A protein and the small-molecule ligand that binds it are described below.
Small molecule (SMILES): Cc1oc(-c2ccccc2)nc1CCOc1ccc(C[C@H](Nc2ccccc2C(=O)c2ccccc2)C(=O)O)cc1

Binding-site contacts:
Ligand atom C3J contacts residue MET155 of chain 1.C at 3.5 Å (hydrophobic).
Ligand atom O1 contacts residue TYR134 of chain 1.C at 3.7 Å.
Ligand atom O2 contacts residue HIS130 of chain 1.C at 2.8 Å (h-bond).
Ligand atom C1M contacts residue PHE170 of chain 1.C at 3.7 Å (hydrophobic).
Ligand atom C1G contacts residue CYS92 of chain 1.C at 3.6 Å (hydrophobic).
Ligand atom C1C contacts residue LEU272 of chain 1.C at 3.6 Å (hydrophobic).
Ligand atom CA contacts residue SER96 of chain 1.C at 3.8 Å.
Ligand atom CB contacts residue TYR134 of chain 1.C at 3.5 Å (hydrophobic).
Ligand atom C1E contacts residue PHE89 of chain 1.C at 3.4 Å (hydrophobic).
Ligand atom O2 contacts residue SER96 of chain 1.C at 2.7 Å (h-bond).
Ligand atom C3M contacts residue GLY91 of chain 1.C at 3.5 Å.
Ligand atom C1D contacts residue PHE89 of chain 1.C at 3.3 Å (hydrophobic).
Ligand atom C1C contacts residue GLN93 of chain 1.C at 3.2 Å.
Ligand atom C contacts residue HIS130 of chain 1.C at 3.3 Å.
Ligand atom C3E contacts residue CYS92 of chain 1.C at 3.6 Å (hydrophobic).
Ligand atom C3N contacts residue GLY91 of chain 1.C at 3.6 Å.
Ligand atom C3D contacts residue CYS92 of chain 1.C at 3.4 Å (hydrophobic).
Ligand atom C1F contacts residue CYS92 of chain 1.C at 3.8 Å (hydrophobic).
Ligand atom C contacts residue SER96 of chain 1.C at 3.6 Å.
Ligand atom C3C contacts residue ILE148 of chain 1.C at 3.7 Å (hydrophobic).
Ligand atom C1L contacts residue PHE170 of chain 1.C at 3.5 Å (hydrophobic).
Ligand atom C1I contacts residue CYS92 of chain 1.C at 3.5 Å (hydrophobic).
Ligand atom O1 contacts residue TYR280 of chain 1.C at 2.5 Å (h-bond).
Ligand atom O2 contacts residue LEU276 of chain 1.C at 3.6 Å.
Ligand atom O3F contacts residue CYS92 of chain 1.C at 3.6 Å (h-bond).
Ligand atom CD2 contacts residue ILE133 of chain 1.C at 3.7 Å (hydrophobic).
Ligand atom C3E contacts residue MET171 of chain 1.C at 3.7 Å (hydrophobic).
Ligand atom OH contacts residue LEU137 of chain 1.C at 3.2 Å.
Ligand atom O1G contacts residue HIS256 of chain 1.C at 3.5 Å.
Ligand atom C3C contacts residue CYS92 of chain 1.C at 3.7 Å (hydrophobic).
Ligand atom C contacts residue TYR280 of chain 1.C at 3.6 Å (hydrophobic).
Ligand atom C3L contacts residue GLY91 of chain 1.C at 3.8 Å.
Ligand atom O1G contacts residue CYS92 of chain 1.C at 3.6 Å.
Ligand atom C1D contacts residue GLN93 of chain 1.C at 3.6 Å.
Ligand atom N3H contacts residue ILE148 of chain 1.C at 3.6 Å.
Ligand atom C1K contacts residue PHE170 of chain 1.C at 3.8 Å (hydrophobic).
Ligand atom C1J contacts residue ILE88 of chain 1.C at 3.8 Å (hydrophobic).
Ligand atom O1 contacts residue HIS256 of chain 1.C at 3.1 Å (h-bond).
Ligand atom O1 contacts residue HIS130 of chain 1.C at 3.2 Å (h-bond).
Ligand atom N contacts residue HIS256 of chain 1.C at 3.2 Å (h-bond).

Sequence of chain 1.C:
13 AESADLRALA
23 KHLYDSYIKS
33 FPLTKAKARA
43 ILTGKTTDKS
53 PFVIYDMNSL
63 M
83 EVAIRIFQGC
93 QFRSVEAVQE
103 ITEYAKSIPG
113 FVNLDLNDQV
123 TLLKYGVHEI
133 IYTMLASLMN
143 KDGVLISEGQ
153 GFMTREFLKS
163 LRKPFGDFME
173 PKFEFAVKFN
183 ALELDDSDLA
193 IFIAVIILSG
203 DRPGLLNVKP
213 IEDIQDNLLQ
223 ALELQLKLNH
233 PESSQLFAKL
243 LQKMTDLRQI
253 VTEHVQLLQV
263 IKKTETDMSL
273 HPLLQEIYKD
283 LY